Binding-site contacts:
Ligand atom C5 contacts residue PHE435 of chain 2.A at 3.9 Å (hydrophobic).
Ligand atom C1 contacts residue ASN444 of chain 2.A at 1.4 Å.
Ligand atom C6 contacts residue GLY448 of chain 2.A at 3.7 Å.
Ligand atom N2 contacts residue ASN444 of chain 2.A at 2.9 Å (h-bond).
Ligand atom O6 contacts residue GLY448 of chain 2.A at 2.7 Å (h-bond).
Ligand atom O5 contacts residue GLY448 of chain 2.A at 4.2 Å.
Ligand atom C2 contacts residue ASN444 of chain 2.A at 2.4 Å.
Ligand atom O6 contacts residue ASN444 of chain 2.A at 4.5 Å.
Ligand atom C8 contacts residue ASN444 of chain 2.A at 4.5 Å.
Ligand atom C7 contacts residue ASN444 of chain 2.A at 3.4 Å.
Ligand atom C6 contacts residue PHE435 of chain 2.A at 4.4 Å (hydrophobic).
Ligand atom C4 contacts residue ASN444 of chain 2.A at 4.0 Å.
Ligand atom O7 contacts residue ASN444 of chain 2.A at 3.5 Å (h-bond).
Ligand atom O5 contacts residue PHE435 of chain 2.A at 4.0 Å.
Ligand atom C3 contacts residue ASN444 of chain 2.A at 3.7 Å.
Ligand atom C5 contacts residue ASN444 of chain 2.A at 3.5 Å.
Ligand atom C1 contacts residue PHE435 of chain 2.A at 4.2 Å (hydrophobic).
Ligand atom C6 contacts residue PRO429 of chain 2.A at 4.2 Å (hydrophobic).
Ligand atom O5 contacts residue ASN444 of chain 2.A at 2.2 Å (h-bond).

Sequence of chain 2.A:
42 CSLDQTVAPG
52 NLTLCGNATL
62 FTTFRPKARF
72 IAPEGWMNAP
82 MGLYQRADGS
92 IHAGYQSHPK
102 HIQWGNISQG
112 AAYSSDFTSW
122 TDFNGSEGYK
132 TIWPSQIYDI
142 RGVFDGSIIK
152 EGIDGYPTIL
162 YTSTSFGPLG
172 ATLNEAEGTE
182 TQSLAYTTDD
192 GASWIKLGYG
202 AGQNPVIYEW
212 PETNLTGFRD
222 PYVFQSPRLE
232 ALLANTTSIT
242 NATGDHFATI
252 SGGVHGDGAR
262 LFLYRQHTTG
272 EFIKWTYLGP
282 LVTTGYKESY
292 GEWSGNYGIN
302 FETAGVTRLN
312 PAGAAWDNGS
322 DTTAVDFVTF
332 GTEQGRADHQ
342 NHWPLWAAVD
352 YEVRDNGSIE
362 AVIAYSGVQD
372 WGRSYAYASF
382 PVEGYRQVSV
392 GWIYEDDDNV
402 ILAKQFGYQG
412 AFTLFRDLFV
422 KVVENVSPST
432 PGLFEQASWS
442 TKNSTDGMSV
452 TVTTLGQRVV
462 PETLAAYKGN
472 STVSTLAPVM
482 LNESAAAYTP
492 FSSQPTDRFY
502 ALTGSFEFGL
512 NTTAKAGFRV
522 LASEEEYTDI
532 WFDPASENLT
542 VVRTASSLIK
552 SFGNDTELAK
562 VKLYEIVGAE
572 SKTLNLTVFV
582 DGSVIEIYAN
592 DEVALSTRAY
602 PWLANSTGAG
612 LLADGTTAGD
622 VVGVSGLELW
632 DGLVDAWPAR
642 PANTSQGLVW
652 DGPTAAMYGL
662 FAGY

The small molecule below binds the protein below.
Small molecule (SMILES): CC(=O)N[C@@H]1[C@@H](O)[C@H](O)[C@@H](CO)O[C@H]1O